Sequence of chain 1.A:
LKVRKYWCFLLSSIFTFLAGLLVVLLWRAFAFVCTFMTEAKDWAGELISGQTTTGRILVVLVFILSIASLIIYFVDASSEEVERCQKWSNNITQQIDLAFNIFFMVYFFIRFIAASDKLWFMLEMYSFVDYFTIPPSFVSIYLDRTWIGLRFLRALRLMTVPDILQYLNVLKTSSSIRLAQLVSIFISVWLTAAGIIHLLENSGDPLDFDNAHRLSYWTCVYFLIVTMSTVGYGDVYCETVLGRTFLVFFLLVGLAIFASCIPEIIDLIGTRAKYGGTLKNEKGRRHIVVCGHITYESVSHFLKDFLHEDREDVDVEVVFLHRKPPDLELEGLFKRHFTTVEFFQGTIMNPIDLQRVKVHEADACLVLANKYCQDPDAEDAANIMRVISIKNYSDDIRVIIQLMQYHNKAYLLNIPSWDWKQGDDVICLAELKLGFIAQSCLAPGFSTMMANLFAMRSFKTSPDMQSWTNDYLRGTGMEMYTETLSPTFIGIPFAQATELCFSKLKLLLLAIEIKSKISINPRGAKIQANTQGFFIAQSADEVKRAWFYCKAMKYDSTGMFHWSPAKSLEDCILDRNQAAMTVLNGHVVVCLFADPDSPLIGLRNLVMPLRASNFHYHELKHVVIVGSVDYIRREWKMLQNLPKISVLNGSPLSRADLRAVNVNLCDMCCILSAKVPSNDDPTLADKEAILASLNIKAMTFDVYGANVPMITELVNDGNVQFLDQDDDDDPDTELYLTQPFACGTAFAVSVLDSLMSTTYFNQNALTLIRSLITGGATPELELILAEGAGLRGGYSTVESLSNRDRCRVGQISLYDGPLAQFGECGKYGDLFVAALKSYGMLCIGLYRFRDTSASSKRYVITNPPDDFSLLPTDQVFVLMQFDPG

This small molecule binds to this protein.
Small molecule (SMILES): CC(C)CCC[C@@H](C)[C@H]1CC[C@H]2[C@@H]3CC=C4C[C@@H](O)CC[C@]4(C)[C@H]3CC[C@]12C

Binding-site contacts:
Ligand atom C19 contacts residue 6PL1 of chain 1.J at 4.2 Å.
Ligand atom C12 contacts residue LEU221 of chain 1.A at 4.1 Å (hydrophobic).
Ligand atom C19 contacts residue LEU271 of chain 1.A at 3.8 Å (hydrophobic).
Ligand atom C3 contacts residue PHE280 of chain 1.A at 4.4 Å (hydrophobic).
Ligand atom C21 contacts residue PHE203 of chain 1.A at 3.6 Å (hydrophobic).
Ligand atom C1 contacts residue LEU53 of chain 1.A at 4.3 Å (hydrophobic).
Ligand atom C22 contacts residue ILE57 of chain 1.A at 4.2 Å (hydrophobic).
Ligand atom C1 contacts residue LEU270 of chain 1.A at 4.2 Å (hydrophobic).
Ligand atom C12 contacts residue LEU53 of chain 1.A at 3.7 Å (hydrophobic).
Ligand atom C26 contacts residue PHE60 of chain 1.A at 4.1 Å (hydrophobic).
Ligand atom C1 contacts residue TRP218 of chain 1.A at 4.4 Å (hydrophobic).
Ligand atom O1 contacts residue GLY275 of chain 1.A at 4.1 Å.
Ligand atom C14 contacts residue LEU53 of chain 1.A at 4.2 Å (hydrophobic).
Ligand atom C11 contacts residue LEU221 of chain 1.A at 4.1 Å (hydrophobic).
Ligand atom C2 contacts residue LEU270 of chain 1.A at 4.0 Å (hydrophobic).
Ligand atom C26 contacts residue PHE199 of chain 1.A at 3.8 Å (hydrophobic).
Ligand atom C9 contacts residue LEU53 of chain 1.A at 3.7 Å (hydrophobic).
Ligand atom C11 contacts residue 6PL1 of chain 1.J at 3.8 Å.
Ligand atom C13 contacts residue LEU53 of chain 1.A at 4.5 Å (hydrophobic).
Ligand atom C3 contacts residue SER274 of chain 1.A at 4.1 Å.
Ligand atom C2 contacts residue SER274 of chain 1.A at 4.3 Å.
Ligand atom O1 contacts residue PHE280 of chain 1.A at 3.5 Å.
Ligand atom O1 contacts residue SER274 of chain 1.A at 2.9 Å (h-bond).
Ligand atom C8 contacts residue LEU53 of chain 1.A at 4.2 Å (hydrophobic).
Ligand atom C10 contacts residue LEU53 of chain 1.A at 4.5 Å (hydrophobic).
Ligand atom C2 contacts residue LEU271 of chain 1.A at 4.5 Å (hydrophobic).
Ligand atom C4 contacts residue PRO277 of chain 1.A at 4.4 Å (hydrophobic).
Ligand atom C25 contacts residue ILE57 of chain 1.A at 4.5 Å (hydrophobic).
Ligand atom C12 contacts residue 6PL1 of chain 1.J at 4.3 Å.
Ligand atom C7 contacts residue LEU53 of chain 1.A at 4.0 Å (hydrophobic).
Ligand atom C11 contacts residue LEU53 of chain 1.A at 4.2 Å (hydrophobic).
Ligand atom C18 contacts residue 6PL1 of chain 1.J at 4.5 Å.
Ligand atom C2 contacts residue TRP218 of chain 1.A at 4.5 Å (hydrophobic).